A small-molecule ligand and the protein it binds are described below.
Small molecule (SMILES): CCc1cc(Cc2ccc(CC(N)=O)cc2)nc(-c2cccc(Cl)c2)n1

Sequence of chain 1.D:
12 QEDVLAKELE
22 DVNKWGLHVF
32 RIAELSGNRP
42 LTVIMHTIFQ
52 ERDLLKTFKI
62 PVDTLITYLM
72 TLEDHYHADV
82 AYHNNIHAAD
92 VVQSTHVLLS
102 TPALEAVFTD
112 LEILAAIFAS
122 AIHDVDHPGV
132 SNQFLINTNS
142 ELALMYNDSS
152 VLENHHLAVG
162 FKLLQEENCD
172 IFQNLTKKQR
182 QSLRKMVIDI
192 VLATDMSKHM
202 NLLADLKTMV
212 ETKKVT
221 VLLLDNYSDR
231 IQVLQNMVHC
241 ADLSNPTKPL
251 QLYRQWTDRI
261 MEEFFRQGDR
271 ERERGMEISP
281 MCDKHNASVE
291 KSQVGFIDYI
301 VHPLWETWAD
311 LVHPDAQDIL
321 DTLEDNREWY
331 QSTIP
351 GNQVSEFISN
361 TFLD

Binding-site contacts:
Ligand atom N contacts residue ILE260 of chain 1.D at 3.5 Å.
Ligand atom C17 contacts residue PHE357 of chain 1.D at 3.6 Å (hydrophobic).
Ligand atom C9 contacts residue PHE357 of chain 1.D at 3.9 Å (hydrophobic).
Ligand atom O contacts residue HIS84 of chain 1.D at 3.6 Å.
Ligand atom C contacts residue THR257 of chain 1.D at 3.8 Å.
Ligand atom C13 contacts residue PHE296 of chain 1.D at 3.9 Å (hydrophobic).
Ligand atom N4 contacts residue SER132 of chain 1.D at 3.8 Å.
Ligand atom C17 contacts residue PHE296 of chain 1.D at 3.6 Å (hydrophobic).
Ligand atom CL contacts residue ILE358 of chain 1.D at 3.7 Å.
Ligand atom C16 contacts residue MET281 of chain 1.D at 3.8 Å (hydrophobic).
Ligand atom N contacts residue GLN293 of chain 1.D at 3.3 Å (h-bond).
Ligand atom C2 contacts residue ILE260 of chain 1.D at 3.6 Å (hydrophobic).
Ligand atom N contacts residue PHE296 of chain 1.D at 3.6 Å.
Ligand atom C7 contacts residue HIS84 of chain 1.D at 3.7 Å.
Ligand atom C13 contacts residue GLN293 of chain 1.D at 3.7 Å.
Ligand atom CL contacts residue PHE296 of chain 1.D at 3.6 Å.
Ligand atom N4 contacts residue PHE264 of chain 1.D at 3.5 Å.
Ligand atom C3 contacts residue PHE296 of chain 1.D at 3.5 Å (hydrophobic).
Ligand atom C18 contacts residue PHE296 of chain 1.D at 3.3 Å (hydrophobic).
Ligand atom C18 contacts residue PHE357 of chain 1.D at 3.8 Å (hydrophobic).
Ligand atom C4 contacts residue PHE296 of chain 1.D at 3.5 Å (hydrophobic).
Ligand atom C2 contacts residue PHE296 of chain 1.D at 3.8 Å (hydrophobic).
Ligand atom C15 contacts residue GLN293 of chain 1.D at 3.9 Å.
Ligand atom C16 contacts residue SER292 of chain 1.D at 3.8 Å.
Ligand atom C19 contacts residue PHE296 of chain 1.D at 3.8 Å (hydrophobic).
Ligand atom C15 contacts residue MET281 of chain 1.D at 3.9 Å (hydrophobic).
Ligand atom CL contacts residue PHE357 of chain 1.D at 3.4 Å.
Ligand atom C1 contacts residue ILE260 of chain 1.D at 3.6 Å (hydrophobic).
Ligand atom C1 contacts residue TRP256 of chain 1.D at 3.9 Å (hydrophobic).
Ligand atom C9 contacts residue THR361 of chain 1.D at 3.8 Å.
Ligand atom N1 contacts residue PHE296 of chain 1.D at 3.4 Å.
Ligand atom C contacts residue ASN245 of chain 1.D at 3.7 Å.
Ligand atom C10 contacts residue PHE362 of chain 1.D at 3.9 Å (hydrophobic).
Ligand atom C contacts residue GLN293 of chain 1.D at 3.7 Å.
Ligand atom C19 contacts residue LEU243 of chain 1.D at 3.7 Å (hydrophobic).
Ligand atom C20 contacts residue PHE296 of chain 1.D at 3.8 Å (hydrophobic).
Ligand atom C1 contacts residue ASN245 of chain 1.D at 3.5 Å.
Ligand atom C contacts residue TYR253 of chain 1.D at 3.7 Å (hydrophobic).
Ligand atom C14 contacts residue GLN293 of chain 1.D at 3.3 Å.
Ligand atom C6 contacts residue MET197 of chain 1.D at 3.8 Å (hydrophobic).